A small-molecule ligand and the protein it binds are described below.
Small molecule (SMILES): CC(=O)N[C@@H]1[C@@H](O)[C@H](O)[C@@H](CO)O[C@H]1O

Sequence of chain 1.C:
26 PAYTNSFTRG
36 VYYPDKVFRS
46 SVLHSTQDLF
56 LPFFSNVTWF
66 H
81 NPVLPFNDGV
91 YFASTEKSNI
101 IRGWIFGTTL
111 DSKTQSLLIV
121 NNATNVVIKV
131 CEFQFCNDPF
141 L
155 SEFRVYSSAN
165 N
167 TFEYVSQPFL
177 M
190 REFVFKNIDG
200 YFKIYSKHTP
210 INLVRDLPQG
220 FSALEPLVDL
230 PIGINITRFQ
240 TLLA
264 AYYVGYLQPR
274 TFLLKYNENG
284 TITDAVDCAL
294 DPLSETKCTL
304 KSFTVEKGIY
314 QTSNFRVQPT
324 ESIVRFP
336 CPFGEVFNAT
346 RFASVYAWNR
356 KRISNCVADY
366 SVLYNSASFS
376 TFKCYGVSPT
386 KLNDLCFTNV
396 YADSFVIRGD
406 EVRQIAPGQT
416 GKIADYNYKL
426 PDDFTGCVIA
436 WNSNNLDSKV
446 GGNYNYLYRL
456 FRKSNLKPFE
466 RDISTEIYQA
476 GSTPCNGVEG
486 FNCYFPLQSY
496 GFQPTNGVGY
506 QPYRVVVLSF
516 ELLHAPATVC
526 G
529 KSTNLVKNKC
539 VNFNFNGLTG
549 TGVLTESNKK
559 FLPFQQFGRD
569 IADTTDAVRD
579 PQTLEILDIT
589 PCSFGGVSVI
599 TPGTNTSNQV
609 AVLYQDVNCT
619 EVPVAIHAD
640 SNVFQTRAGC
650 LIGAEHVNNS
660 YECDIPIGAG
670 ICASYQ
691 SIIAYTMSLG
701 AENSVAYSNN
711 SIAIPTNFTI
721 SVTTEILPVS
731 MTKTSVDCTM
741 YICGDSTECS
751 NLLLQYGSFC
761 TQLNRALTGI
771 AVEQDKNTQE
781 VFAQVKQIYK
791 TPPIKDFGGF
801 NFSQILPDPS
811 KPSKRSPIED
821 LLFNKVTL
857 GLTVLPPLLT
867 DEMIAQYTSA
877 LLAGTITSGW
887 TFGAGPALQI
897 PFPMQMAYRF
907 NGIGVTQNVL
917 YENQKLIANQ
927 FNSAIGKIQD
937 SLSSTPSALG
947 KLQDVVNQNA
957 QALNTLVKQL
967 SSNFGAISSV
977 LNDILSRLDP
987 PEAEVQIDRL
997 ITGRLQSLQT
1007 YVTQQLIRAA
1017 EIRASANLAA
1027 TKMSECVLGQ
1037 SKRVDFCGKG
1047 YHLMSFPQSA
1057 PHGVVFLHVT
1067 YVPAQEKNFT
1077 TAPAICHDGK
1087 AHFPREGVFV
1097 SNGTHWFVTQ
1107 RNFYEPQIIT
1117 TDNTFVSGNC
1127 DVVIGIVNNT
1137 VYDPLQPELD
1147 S

Binding-site contacts:
Ligand atom C2 contacts residue ASN616 of chain 1.C at 2.4 Å.
Ligand atom O7 contacts residue ASN616 of chain 1.C at 3.0 Å (h-bond).
Ligand atom N2 contacts residue ASN616 of chain 1.C at 2.8 Å (h-bond).
Ligand atom O5 contacts residue ASN616 of chain 1.C at 2.4 Å (h-bond).
Ligand atom C3 contacts residue ASN616 of chain 1.C at 3.7 Å.
Ligand atom C8 contacts residue ASN616 of chain 1.C at 4.2 Å.
Ligand atom C8 contacts residue GLN644 of chain 1.C at 3.6 Å.
Ligand atom C4 contacts residue ASN616 of chain 1.C at 4.2 Å.
Ligand atom C5 contacts residue ASN616 of chain 1.C at 3.6 Å.
Ligand atom C1 contacts residue ASN616 of chain 1.C at 1.4 Å.
Ligand atom C7 contacts residue ASN616 of chain 1.C at 3.1 Å.